The small molecule below binds the protein below.
Small molecule (SMILES): CC(=O)N[C@H]1[C@H]([C@H](O)[C@H](O)CO)O[C@@](O[C@H]2[C@@H](O)[C@@H](CO)O[C@@H](O[C@H]3[C@H](O)[C@@H](O)[C@@H](O)O[C@@H]3CO)[C@@H]2O)(C(=O)O)C[C@@H]1O

Sequence of chain 50.A:
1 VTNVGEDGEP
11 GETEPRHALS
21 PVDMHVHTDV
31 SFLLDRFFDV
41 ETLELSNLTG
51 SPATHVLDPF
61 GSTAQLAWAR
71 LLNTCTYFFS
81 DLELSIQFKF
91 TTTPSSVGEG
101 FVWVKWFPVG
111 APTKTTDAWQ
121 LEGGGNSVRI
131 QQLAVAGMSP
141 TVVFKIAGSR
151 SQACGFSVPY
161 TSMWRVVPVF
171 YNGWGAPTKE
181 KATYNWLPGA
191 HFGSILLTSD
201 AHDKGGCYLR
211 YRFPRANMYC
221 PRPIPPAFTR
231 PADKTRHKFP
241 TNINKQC

Binding-site contacts:
Ligand atom O10 contacts residue ALA64 of chain 50.A at 3.8 Å.
Ligand atom O1B contacts residue ARG129 of chain 49.A at 3.9 Å.
Ligand atom O10 contacts residue GLN65 of chain 50.A at 4.0 Å.
Ligand atom C9 contacts residue TRP119 of chain 49.A at 4.3 Å (hydrophobic).
Ligand atom O9 contacts residue THR42 of chain 50.A at 4.0 Å.
Ligand atom C5 contacts residue ALA118 of chain 49.A at 3.6 Å (hydrophobic).
Ligand atom N5 contacts residue ALA118 of chain 49.A at 2.8 Å (h-bond).
Ligand atom C11 contacts residue ALA118 of chain 49.A at 3.9 Å (hydrophobic).
Ligand atom C10 contacts residue ALA64 of chain 50.A at 4.5 Å (hydrophobic).
Ligand atom C10 contacts residue ALA118 of chain 49.A at 3.8 Å (hydrophobic).
Ligand atom O8 contacts residue GLN120 of chain 49.A at 2.8 Å (h-bond).
Ligand atom C11 contacts residue GLN132 of chain 49.A at 4.3 Å.
Ligand atom C7 contacts residue ALA118 of chain 49.A at 3.6 Å (hydrophobic).
Ligand atom O1A contacts residue ARG129 of chain 49.A at 3.3 Å (salt-bridge).
Ligand atom O1A contacts residue ALA118 of chain 49.A at 4.5 Å.
Ligand atom C8 contacts residue ALA118 of chain 49.A at 4.3 Å (hydrophobic).
Ligand atom O8 contacts residue TRP119 of chain 49.A at 3.8 Å.
Ligand atom C10 contacts residue GLN65 of chain 50.A at 4.5 Å.
Ligand atom C4 contacts residue ALA118 of chain 49.A at 4.0 Å (hydrophobic).
Ligand atom C1 contacts residue ARG129 of chain 49.A at 4.0 Å.
Ligand atom C11 contacts residue TRP119 of chain 49.A at 4.4 Å (hydrophobic).
Ligand atom O8 contacts residue ALA118 of chain 49.A at 3.8 Å.
Ligand atom C8 contacts residue GLN120 of chain 49.A at 4.1 Å.
Ligand atom C11 contacts residue GLN65 of chain 50.A at 3.7 Å.
Ligand atom O9 contacts residue GLN120 of chain 49.A at 3.5 Å (h-bond).
Ligand atom C6 contacts residue ALA118 of chain 49.A at 3.4 Å (hydrophobic).

Sequence of chain 49.A:
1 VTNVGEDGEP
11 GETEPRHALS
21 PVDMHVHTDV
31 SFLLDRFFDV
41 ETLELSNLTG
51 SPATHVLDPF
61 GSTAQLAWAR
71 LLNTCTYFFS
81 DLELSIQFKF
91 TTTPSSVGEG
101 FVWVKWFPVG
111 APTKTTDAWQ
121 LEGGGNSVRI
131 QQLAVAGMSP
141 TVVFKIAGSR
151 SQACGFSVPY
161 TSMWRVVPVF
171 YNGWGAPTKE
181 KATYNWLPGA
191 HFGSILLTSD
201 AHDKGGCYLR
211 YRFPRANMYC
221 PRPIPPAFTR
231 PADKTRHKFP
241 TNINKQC